Sequence of chain 1.B:
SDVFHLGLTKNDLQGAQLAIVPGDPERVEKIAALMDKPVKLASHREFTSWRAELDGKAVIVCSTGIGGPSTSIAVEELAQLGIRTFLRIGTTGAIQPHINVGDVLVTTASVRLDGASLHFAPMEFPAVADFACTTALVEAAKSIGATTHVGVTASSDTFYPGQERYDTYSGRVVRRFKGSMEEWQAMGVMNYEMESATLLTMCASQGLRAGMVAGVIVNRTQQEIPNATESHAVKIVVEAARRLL

The protein below binds the small molecule below.
Small molecule (SMILES): O=c1[nH]cc(F)c(=O)[nH]1

Binding-site contacts:
Ligand atom O2 contacts residue PHE162 of chain 1.B at 4.0 Å.
Ligand atom C5 contacts residue THR95 of chain 1.B at 3.6 Å.
Ligand atom N1 contacts residue THR94 of chain 1.B at 3.9 Å.
Ligand atom N3 contacts residue PHE162 of chain 1.B at 3.6 Å.
Ligand atom O4 contacts residue VAL221 of chain 1.B at 3.8 Å.
Ligand atom O4 contacts residue GLY96 of chain 1.B at 3.4 Å.
Ligand atom C4 contacts residue GLN166 of chain 1.B at 3.7 Å.
Ligand atom N3 contacts residue TYR195 of chain 1.B at 3.8 Å.
Ligand atom O4 contacts residue ARG168 of chain 1.B at 2.7 Å (salt-bridge).
Ligand atom C2 contacts residue GLN166 of chain 1.B at 3.5 Å.
Ligand atom F5 contacts residue ILE220 of chain 1.B at 3.2 Å.
Ligand atom C4 contacts residue GLY96 of chain 1.B at 3.4 Å.
Ligand atom O2 contacts residue TYR195 of chain 1.B at 3.9 Å.
Ligand atom F5 contacts residue GLY96 of chain 1.B at 3.5 Å.
Ligand atom O2 contacts residue MET197 of chain 1.B at 3.4 Å.
Ligand atom C4 contacts residue PHE162 of chain 1.B at 3.7 Å (hydrophobic).
Ligand atom C4 contacts residue THR95 of chain 1.B at 4.1 Å.
Ligand atom C5 contacts residue PHE162 of chain 1.B at 4.1 Å (hydrophobic).
Ligand atom N3 contacts residue GLY96 of chain 1.B at 4.0 Å.
Ligand atom C5 contacts residue GLY96 of chain 1.B at 3.3 Å.
Ligand atom C6 contacts residue GLY96 of chain 1.B at 3.9 Å.
Ligand atom C2 contacts residue GOL1 of chain 1.N at 4.1 Å.
Ligand atom C2 contacts residue PHE162 of chain 1.B at 3.8 Å (hydrophobic).
Ligand atom O2 contacts residue GOL1 of chain 1.N at 3.6 Å.
Ligand atom F5 contacts residue THR95 of chain 1.B at 3.5 Å.
Ligand atom C2 contacts residue GLU196 of chain 1.B at 4.0 Å.
Ligand atom C2 contacts residue TYR195 of chain 1.B at 3.8 Å (hydrophobic).
Ligand atom C6 contacts residue THR95 of chain 1.B at 3.7 Å.
Ligand atom F5 contacts residue PRO229 of chain 1.B at 3.6 Å.
Ligand atom O4 contacts residue GLN166 of chain 1.B at 3.7 Å.
Ligand atom F5 contacts residue VAL221 of chain 1.B at 3.4 Å.
Ligand atom C4 contacts residue ARG168 of chain 1.B at 3.5 Å.
Ligand atom C6 contacts residue GOL1 of chain 1.N at 3.8 Å.
Ligand atom N1 contacts residue PHE162 of chain 1.B at 4.1 Å.
Ligand atom N1 contacts residue GOL1 of chain 1.N at 3.1 Å.
Ligand atom O2 contacts residue GLU196 of chain 1.B at 3.4 Å.
Ligand atom N3 contacts residue ARG168 of chain 1.B at 4.0 Å.
Ligand atom O2 contacts residue GLN166 of chain 1.B at 2.7 Å (h-bond).
Ligand atom C6 contacts residue THR94 of chain 1.B at 3.7 Å.
Ligand atom N3 contacts residue GLN166 of chain 1.B at 2.7 Å (h-bond).